This protein binds this small molecule.
Small molecule (SMILES): N[C@@H](O)Cc1c[nH]c2ccccc12

Sequence of chain 2.C:
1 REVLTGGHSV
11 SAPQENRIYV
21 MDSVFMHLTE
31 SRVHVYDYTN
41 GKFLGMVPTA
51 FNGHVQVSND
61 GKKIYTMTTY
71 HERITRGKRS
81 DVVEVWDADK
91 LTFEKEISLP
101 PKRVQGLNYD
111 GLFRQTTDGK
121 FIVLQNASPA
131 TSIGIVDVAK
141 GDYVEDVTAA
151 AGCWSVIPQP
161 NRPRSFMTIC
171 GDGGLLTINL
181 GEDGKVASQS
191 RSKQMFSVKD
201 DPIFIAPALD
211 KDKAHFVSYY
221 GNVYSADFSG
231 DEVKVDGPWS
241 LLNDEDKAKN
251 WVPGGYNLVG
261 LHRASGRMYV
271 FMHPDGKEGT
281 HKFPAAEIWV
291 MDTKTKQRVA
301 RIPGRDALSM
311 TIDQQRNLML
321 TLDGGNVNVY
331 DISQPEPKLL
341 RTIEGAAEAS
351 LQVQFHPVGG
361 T

Sequence of chain 2.B:
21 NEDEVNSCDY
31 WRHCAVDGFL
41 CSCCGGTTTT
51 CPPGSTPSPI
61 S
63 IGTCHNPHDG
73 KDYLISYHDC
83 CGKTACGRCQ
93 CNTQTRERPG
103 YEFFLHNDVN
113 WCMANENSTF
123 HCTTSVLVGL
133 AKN

Binding-site contacts:
Ligand atom N contacts residue THR125 of chain 2.B at 3.8 Å.
Ligand atom O1 contacts residue PHE122 of chain 2.B at 3.4 Å.
Ligand atom O1 contacts residue ASP81 of chain 2.B at 2.2 Å (salt-bridge).
Ligand atom NE1 contacts residue LEU107 of chain 2.C at 3.9 Å.
Ligand atom O1 contacts residue ASN112 of chain 2.B at 3.6 Å (h-bond).
Ligand atom CD2 contacts residue ASN112 of chain 2.B at 4.0 Å.
Ligand atom CA contacts residue VAL111 of chain 2.B at 3.4 Å (hydrophobic).
Ligand atom CG contacts residue VAL111 of chain 2.B at 3.9 Å (hydrophobic).
Ligand atom CZ2 contacts residue LEU107 of chain 2.C at 3.9 Å (hydrophobic).
Ligand atom CE3 contacts residue ASN112 of chain 2.B at 3.6 Å.
Ligand atom CD1 contacts residue VAL111 of chain 2.B at 3.9 Å (hydrophobic).
Ligand atom O1 contacts residue VAL111 of chain 2.B at 3.7 Å.
Ligand atom CD2 contacts residue VAL111 of chain 2.B at 3.9 Å (hydrophobic).
Ligand atom CA contacts residue TRQ62 of chain 2.B at 2.6 Å.
Ligand atom CD1 contacts residue ASN109 of chain 2.B at 3.6 Å.
Ligand atom O1 contacts residue TRP113 of chain 2.B at 3.2 Å (h-bond).
Ligand atom CD1 contacts residue ASP37 of chain 2.B at 3.1 Å.
Ligand atom NE1 contacts residue ASN109 of chain 2.B at 4.0 Å.
Ligand atom CG contacts residue PHE25 of chain 2.C at 3.9 Å (hydrophobic).
Ligand atom NE1 contacts residue ASP37 of chain 2.B at 3.3 Å (salt-bridge).
Ligand atom CD2 contacts residue PHE25 of chain 2.C at 3.7 Å (hydrophobic).
Ligand atom CG contacts residue ASP37 of chain 2.B at 3.7 Å.
Ligand atom CA contacts residue ASP37 of chain 2.B at 3.5 Å.
Ligand atom CE3 contacts residue PHE122 of chain 2.B at 3.9 Å (hydrophobic).
Ligand atom CZ3 contacts residue ASN112 of chain 2.B at 3.4 Å.
Ligand atom CB contacts residue PHE122 of chain 2.B at 3.4 Å (hydrophobic).
Ligand atom CA contacts residue ASP81 of chain 2.B at 3.3 Å.
Ligand atom CA contacts residue PHE122 of chain 2.B at 3.8 Å (hydrophobic).
Ligand atom CH2 contacts residue GLY106 of chain 2.C at 3.9 Å.
Ligand atom O1 contacts residue TRQ62 of chain 2.B at 3.3 Å.
Ligand atom CZ3 contacts residue LEU28 of chain 2.C at 3.6 Å (hydrophobic).
Ligand atom CB contacts residue ASP37 of chain 2.B at 2.9 Å.
Ligand atom CE2 contacts residue PHE25 of chain 2.C at 3.7 Å (hydrophobic).
Ligand atom CZ2 contacts residue GLY106 of chain 2.C at 3.7 Å.
Ligand atom NE1 contacts residue ASP110 of chain 2.B at 4.0 Å.
Ligand atom N contacts residue TRQ62 of chain 2.B at 1.6 Å.
Ligand atom CH2 contacts residue LEU28 of chain 2.C at 3.8 Å (hydrophobic).
Ligand atom N contacts residue ASP81 of chain 2.B at 3.0 Å (salt-bridge).
Ligand atom CB contacts residue TRQ62 of chain 2.B at 3.8 Å.
Ligand atom N contacts residue ASP37 of chain 2.B at 2.9 Å (salt-bridge).